This protein binds this small molecule.
Small molecule (SMILES): CC(=O)N[C@H]1[C@H]([C@H](O)[C@H](O)CO)O[C@@](O)(C(=O)O)C[C@@H]1O

Sequence of chain 1.B:
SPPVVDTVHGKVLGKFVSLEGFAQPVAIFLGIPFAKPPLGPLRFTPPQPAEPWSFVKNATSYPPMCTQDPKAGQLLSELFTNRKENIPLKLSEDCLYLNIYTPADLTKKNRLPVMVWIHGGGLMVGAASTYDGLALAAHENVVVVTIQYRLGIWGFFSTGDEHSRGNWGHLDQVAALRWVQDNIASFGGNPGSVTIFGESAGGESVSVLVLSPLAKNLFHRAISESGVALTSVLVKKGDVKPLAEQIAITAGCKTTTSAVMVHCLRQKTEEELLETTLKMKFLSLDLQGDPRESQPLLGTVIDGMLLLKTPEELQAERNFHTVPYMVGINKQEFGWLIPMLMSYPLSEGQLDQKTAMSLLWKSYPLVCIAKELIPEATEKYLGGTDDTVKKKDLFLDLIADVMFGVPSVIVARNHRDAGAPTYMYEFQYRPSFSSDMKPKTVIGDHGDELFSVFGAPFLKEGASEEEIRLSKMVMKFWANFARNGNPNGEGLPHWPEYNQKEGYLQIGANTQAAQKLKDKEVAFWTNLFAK

Sequence of chain 1.A:
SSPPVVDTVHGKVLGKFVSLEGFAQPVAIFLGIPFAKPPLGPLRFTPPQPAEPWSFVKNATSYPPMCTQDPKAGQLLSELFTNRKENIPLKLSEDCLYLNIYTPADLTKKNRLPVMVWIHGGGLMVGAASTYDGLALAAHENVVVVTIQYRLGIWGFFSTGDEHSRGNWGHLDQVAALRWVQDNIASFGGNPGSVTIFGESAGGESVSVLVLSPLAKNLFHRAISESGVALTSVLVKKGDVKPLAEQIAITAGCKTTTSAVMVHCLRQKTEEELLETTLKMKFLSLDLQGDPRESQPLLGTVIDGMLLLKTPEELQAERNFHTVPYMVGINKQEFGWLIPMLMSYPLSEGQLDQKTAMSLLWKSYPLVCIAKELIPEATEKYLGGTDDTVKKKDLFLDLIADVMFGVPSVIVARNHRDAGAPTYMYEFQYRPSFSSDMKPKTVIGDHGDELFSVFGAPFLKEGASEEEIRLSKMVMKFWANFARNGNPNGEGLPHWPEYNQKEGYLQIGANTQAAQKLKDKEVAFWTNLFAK

Binding-site contacts:
Ligand atom O8 contacts residue LYS58 of chain 1.A at 4.0 Å.
Ligand atom O7 contacts residue PRO64 of chain 1.A at 4.4 Å.
Ligand atom C10 contacts residue THR257 of chain 1.B at 4.0 Å.
Ligand atom O1A contacts residue ASN59 of chain 1.A at 4.1 Å.
Ligand atom C4 contacts residue LYS242 of chain 1.B at 4.2 Å.
Ligand atom O9 contacts residue TYR63 of chain 1.A at 4.0 Å.
Ligand atom C9 contacts residue GLY32 of chain 1.A at 2.9 Å.
Ligand atom O6 contacts residue ASN59 of chain 1.A at 3.9 Å.
Ligand atom O10 contacts residue PRO65 of chain 1.A at 3.5 Å.
Ligand atom O2 contacts residue SER62 of chain 1.A at 3.7 Å.
Ligand atom N5 contacts residue THR257 of chain 1.B at 4.2 Å.
Ligand atom O9 contacts residue LEU31 of chain 1.A at 4.1 Å.
Ligand atom C9 contacts residue LEU31 of chain 1.A at 3.5 Å (hydrophobic).
Ligand atom C2 contacts residue ASN59 of chain 1.A at 4.3 Å.
Ligand atom O10 contacts residue PRO64 of chain 1.A at 3.6 Å.
Ligand atom N5 contacts residue THR258 of chain 1.B at 4.2 Å.
Ligand atom C3 contacts residue LYS242 of chain 1.B at 3.7 Å.
Ligand atom C8 contacts residue ASN59 of chain 1.A at 3.8 Å.
Ligand atom O8 contacts residue GLY32 of chain 1.A at 3.0 Å (h-bond).
Ligand atom O9 contacts residue PRO64 of chain 1.A at 3.8 Å.
Ligand atom O9 contacts residue GLY32 of chain 1.A at 3.8 Å.
Ligand atom O9 contacts residue SER62 of chain 1.A at 2.8 Å (h-bond).
Ligand atom C10 contacts residue THR258 of chain 1.B at 4.3 Å.
Ligand atom O10 contacts residue TYR63 of chain 1.A at 3.5 Å (h-bond).
Ligand atom O8 contacts residue ASN59 of chain 1.A at 3.6 Å (h-bond).
Ligand atom C10 contacts residue PRO65 of chain 1.A at 4.2 Å (hydrophobic).
Ligand atom O1B contacts residue ASN59 of chain 1.A at 3.2 Å (h-bond).
Ligand atom C8 contacts residue GLY32 of chain 1.A at 3.6 Å.
Ligand atom O2 contacts residue ASN59 of chain 1.A at 4.3 Å.
Ligand atom C11 contacts residue THR257 of chain 1.B at 3.1 Å.
Ligand atom C11 contacts residue THR258 of chain 1.B at 4.4 Å.
Ligand atom C9 contacts residue SER62 of chain 1.A at 3.7 Å.
Ligand atom C1 contacts residue ASN59 of chain 1.A at 3.9 Å.
Ligand atom C9 contacts residue ASN59 of chain 1.A at 4.5 Å.